Sequence of chain 1.B:
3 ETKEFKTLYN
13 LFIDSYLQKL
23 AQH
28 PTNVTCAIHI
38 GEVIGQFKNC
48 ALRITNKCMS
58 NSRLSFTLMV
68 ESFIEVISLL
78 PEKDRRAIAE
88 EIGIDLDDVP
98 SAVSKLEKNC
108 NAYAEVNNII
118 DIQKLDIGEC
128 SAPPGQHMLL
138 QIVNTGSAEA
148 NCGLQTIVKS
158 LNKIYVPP

Binding-site contacts:
Ligand atom C3 contacts residue CYS33 of chain 1.B at 3.6 Å (hydrophobic).
Ligand atom C1 contacts residue VAL31 of chain 1.B at 3.5 Å (hydrophobic).
Ligand atom C2 contacts residue VAL31 of chain 1.B at 3.8 Å (hydrophobic).
Ligand atom O3 contacts residue THR32 of chain 1.B at 3.5 Å.
Ligand atom O3 contacts residue CYS33 of chain 1.B at 2.9 Å (h-bond).
Ligand atom C1 contacts residue THR32 of chain 1.B at 4.0 Å.
Ligand atom C1 contacts residue ASN30 of chain 1.B at 4.3 Å.
Ligand atom C2 contacts residue THR32 of chain 1.B at 3.2 Å.
Ligand atom C3 contacts residue VAL31 of chain 1.B at 4.3 Å (hydrophobic).
Ligand atom C2 contacts residue CYS33 of chain 1.B at 4.1 Å (hydrophobic).
Ligand atom C3 contacts residue THR32 of chain 1.B at 3.7 Å.
Ligand atom O1 contacts residue VAL31 of chain 1.B at 4.4 Å.

This protein binds this small molecule.
Small molecule (SMILES): OCCCO